Sequence of chain 1.A:
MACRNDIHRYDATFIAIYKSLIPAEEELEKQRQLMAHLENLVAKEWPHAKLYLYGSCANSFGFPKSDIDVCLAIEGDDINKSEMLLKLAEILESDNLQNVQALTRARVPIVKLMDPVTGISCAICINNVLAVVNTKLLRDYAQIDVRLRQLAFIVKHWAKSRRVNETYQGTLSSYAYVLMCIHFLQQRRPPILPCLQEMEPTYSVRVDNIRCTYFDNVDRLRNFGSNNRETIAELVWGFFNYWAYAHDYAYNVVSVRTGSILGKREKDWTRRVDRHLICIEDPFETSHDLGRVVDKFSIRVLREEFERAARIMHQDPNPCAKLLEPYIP

The small molecule below binds the protein below.
Small molecule (SMILES): Nc1ncnc2c1ncn2[C@@H]1O[C@H](CO[P](=O)(O)O[C@H]2[C@@H](O)[C@H](n3cnc4c(N)ncnc43)O[C@@H]2CO[P](=O)(O)O[C@H]2[C@@H](O)[C@H](n3cnc4c(N)ncnc43)O[C@@H]2CO)[C@@H](O[P](=O)(O)OC[C@H]2O[C@@H](n3ccc(=O)[nH]c3=O)[C@H](O)[C@@H]2O)[C@H]1O

Binding-site contacts:
Ligand atom C4 contacts residue LEU127 of chain 1.A at 3.7 Å (hydrophobic).
Ligand atom C6 contacts residue TYR192 of chain 1.A at 3.4 Å (hydrophobic).
Ligand atom C4' contacts residue TYR78 of chain 1.A at 3.5 Å (hydrophobic).
Ligand atom C2 contacts residue ASN152 of chain 1.A at 3.7 Å.
Ligand atom O4 contacts residue HIS314 of chain 1.A at 3.1 Å.
Ligand atom O3' contacts residue GLY79 of chain 1.A at 3.3 Å.
Ligand atom C2' contacts residue ASN158 of chain 1.A at 3.4 Å.
Ligand atom OP1 contacts residue ARG131 of chain 1.A at 3.5 Å.
Ligand atom O4' contacts residue TYR78 of chain 1.A at 3.1 Å.
Ligand atom P contacts residue THR191 of chain 1.A at 3.3 Å.
Ligand atom N3 contacts residue TYR192 of chain 1.A at 3.8 Å.
Ligand atom OP2 contacts residue ARG131 of chain 1.A at 2.9 Å (salt-bridge).
Ligand atom O3' contacts residue THR191 of chain 1.A at 3.8 Å.
Ligand atom C5 contacts residue LEU127 of chain 1.A at 3.8 Å (hydrophobic).
Ligand atom C5 contacts residue VAL132 of chain 1.A at 3.5 Å (hydrophobic).
Ligand atom C4 contacts residue TYR192 of chain 1.A at 3.4 Å (hydrophobic).
Ligand atom N7 contacts residue VAL132 of chain 1.A at 3.7 Å.
Ligand atom O4' contacts residue TYR192 of chain 1.A at 3.2 Å.
Ligand atom O2' contacts residue ALA155 of chain 1.A at 3.4 Å (h-bond).
Ligand atom N6 contacts residue TYR192 of chain 1.A at 3.5 Å (h-bond).
Ligand atom N3 contacts residue ASN152 of chain 1.A at 3.2 Å (h-bond).
Ligand atom OP2 contacts residue ALA130 of chain 1.A at 3.5 Å.
Ligand atom C2' contacts residue TYR78 of chain 1.A at 3.7 Å (hydrophobic).
Ligand atom N6 contacts residue LEU127 of chain 1.A at 3.7 Å.
Ligand atom C2 contacts residue TYR192 of chain 1.A at 3.6 Å (hydrophobic).
Ligand atom O4' contacts residue ILE134 of chain 1.A at 3.7 Å.
Ligand atom OP2 contacts residue THR191 of chain 1.A at 2.6 Å (h-bond).
Ligand atom OP1 contacts residue THR191 of chain 1.A at 3.5 Å (h-bond).
Ligand atom O2' contacts residue TYR78 of chain 1.A at 2.6 Å (h-bond).
Ligand atom O2' contacts residue ASN158 of chain 1.A at 2.6 Å (h-bond).
Ligand atom O2' contacts residue THR159 of chain 1.A at 3.4 Å (h-bond).
Ligand atom O2 contacts residue ASN158 of chain 1.A at 3.0 Å (h-bond).
Ligand atom C5' contacts residue ASP93 of chain 1.A at 3.5 Å.
Ligand atom C4' contacts residue THR191 of chain 1.A at 3.5 Å.
Ligand atom N9 contacts residue TYR192 of chain 1.A at 3.7 Å.
Ligand atom C4' contacts residue ILE134 of chain 1.A at 3.6 Å (hydrophobic).
Ligand atom C4' contacts residue GLY79 of chain 1.A at 3.7 Å.
Ligand atom C5 contacts residue TYR192 of chain 1.A at 3.5 Å (hydrophobic).
Ligand atom N6 contacts residue HIS314 of chain 1.A at 3.4 Å.
Ligand atom N1 contacts residue TYR192 of chain 1.A at 3.6 Å (h-bond).